This protein binds this small molecule.
Small molecule (SMILES): Nc1ncnc2c1ncn2[C@H]1C[C@H](O)[C@@H](COP(=O)(O)O)O1

Sequence of chain 23.A:
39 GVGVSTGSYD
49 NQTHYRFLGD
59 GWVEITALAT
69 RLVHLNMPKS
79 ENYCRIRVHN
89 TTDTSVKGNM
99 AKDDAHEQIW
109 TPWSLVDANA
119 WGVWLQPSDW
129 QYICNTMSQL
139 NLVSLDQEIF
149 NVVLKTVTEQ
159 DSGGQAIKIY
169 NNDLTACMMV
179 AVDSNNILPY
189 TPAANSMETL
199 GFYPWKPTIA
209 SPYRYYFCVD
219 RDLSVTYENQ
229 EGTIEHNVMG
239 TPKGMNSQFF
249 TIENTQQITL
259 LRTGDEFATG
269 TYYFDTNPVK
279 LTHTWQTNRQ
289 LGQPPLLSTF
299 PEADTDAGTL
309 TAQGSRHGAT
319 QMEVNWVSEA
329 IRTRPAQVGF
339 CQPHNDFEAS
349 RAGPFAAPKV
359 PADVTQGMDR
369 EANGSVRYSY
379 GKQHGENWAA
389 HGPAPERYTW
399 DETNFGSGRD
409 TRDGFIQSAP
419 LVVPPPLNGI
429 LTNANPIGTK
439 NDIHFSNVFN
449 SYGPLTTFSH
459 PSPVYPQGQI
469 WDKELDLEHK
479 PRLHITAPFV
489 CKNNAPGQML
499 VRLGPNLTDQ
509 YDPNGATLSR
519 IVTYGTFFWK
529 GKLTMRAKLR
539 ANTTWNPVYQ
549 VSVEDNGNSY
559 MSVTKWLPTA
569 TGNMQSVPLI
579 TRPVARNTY

Binding-site contacts:
Ligand atom C5' contacts residue ASP273 of chain 23.A at 3.8 Å.
Ligand atom P contacts residue ASP273 of chain 23.A at 2.8 Å.
Ligand atom OP1 contacts residue PHE272 of chain 23.A at 3.4 Å.
Ligand atom C5' contacts residue ASN491 of chain 23.A at 4.0 Å.
Ligand atom OP1 contacts residue TYR271 of chain 23.A at 3.1 Å (h-bond).
Ligand atom O5' contacts residue ASN491 of chain 23.A at 3.5 Å (h-bond).
Ligand atom P contacts residue ASN491 of chain 23.A at 3.0 Å.
Ligand atom P contacts residue PHE272 of chain 23.A at 4.3 Å.
Ligand atom O5' contacts residue ASP273 of chain 23.A at 4.1 Å.
Ligand atom OP2 contacts residue ASP273 of chain 23.A at 2.4 Å.
Ligand atom OP2 contacts residue ASN491 of chain 23.A at 1.7 Å (h-bond).
Ligand atom OP1 contacts residue ASP273 of chain 23.A at 3.3 Å.
Ligand atom P contacts residue TYR271 of chain 23.A at 4.5 Å.
Ligand atom OP1 contacts residue ASN491 of chain 23.A at 3.6 Å.